The protein below binds the small molecule below.
Small molecule (SMILES): O=C(O)[C@@H]1CCCN1

Sequence of chain 3.A:
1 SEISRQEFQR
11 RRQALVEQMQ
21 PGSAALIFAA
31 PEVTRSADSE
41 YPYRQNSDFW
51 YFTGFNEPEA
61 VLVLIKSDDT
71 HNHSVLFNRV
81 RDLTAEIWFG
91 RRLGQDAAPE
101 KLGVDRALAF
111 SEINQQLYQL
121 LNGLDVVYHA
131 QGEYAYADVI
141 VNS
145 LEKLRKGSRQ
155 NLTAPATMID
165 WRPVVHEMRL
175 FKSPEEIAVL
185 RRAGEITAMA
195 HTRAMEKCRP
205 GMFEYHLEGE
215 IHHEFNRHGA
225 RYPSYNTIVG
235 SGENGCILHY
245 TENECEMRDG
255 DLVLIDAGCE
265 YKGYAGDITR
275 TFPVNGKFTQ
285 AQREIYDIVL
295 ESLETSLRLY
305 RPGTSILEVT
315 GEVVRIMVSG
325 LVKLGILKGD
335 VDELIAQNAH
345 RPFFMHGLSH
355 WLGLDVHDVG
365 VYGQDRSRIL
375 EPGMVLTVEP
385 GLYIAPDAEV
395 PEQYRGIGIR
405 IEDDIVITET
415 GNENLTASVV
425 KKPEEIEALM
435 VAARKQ

Binding-site contacts:
Ligand atom CG contacts residue HIS350 of chain 2.A at 4.1 Å.
Ligand atom C contacts residue HIS243 of chain 2.A at 3.9 Å.
Ligand atom N contacts residue HIS243 of chain 2.A at 3.2 Å (h-bond).
Ligand atom C contacts residue HIS361 of chain 2.A at 3.9 Å.
Ligand atom CA contacts residue GLU383 of chain 2.A at 3.5 Å.
Ligand atom CG contacts residue GLU383 of chain 2.A at 3.3 Å.
Ligand atom CB contacts residue LEU1 of chain 2.C at 3.2 Å (hydrophobic).
Ligand atom CD contacts residue ASP260 of chain 2.A at 3.9 Å.
Ligand atom O contacts residue HIS243 of chain 2.A at 3.1 Å (h-bond).
Ligand atom O contacts residue HIS361 of chain 2.A at 3.6 Å.
Ligand atom C contacts residue LEU1 of chain 2.C at 1.3 Å (hydrophobic).
Ligand atom CG contacts residue HIS243 of chain 2.A at 4.1 Å.
Ligand atom CD contacts residue GLU383 of chain 2.A at 3.7 Å.
Ligand atom CB contacts residue HIS243 of chain 2.A at 4.1 Å.
Ligand atom O contacts residue TRP88 of chain 3.A at 3.7 Å.
Ligand atom C contacts residue TRP88 of chain 3.A at 4.2 Å (hydrophobic).
Ligand atom CG contacts residue ARG404 of chain 2.A at 3.4 Å.
Ligand atom CA contacts residue LEU1 of chain 2.C at 2.3 Å (hydrophobic).
Ligand atom CB contacts residue LEU242 of chain 2.A at 4.5 Å (hydrophobic).
Ligand atom CD contacts residue LEU242 of chain 2.A at 4.3 Å (hydrophobic).
Ligand atom CB contacts residue GLU383 of chain 2.A at 3.8 Å.
Ligand atom CD contacts residue ARG404 of chain 2.A at 3.7 Å.
Ligand atom O contacts residue LEU1 of chain 2.C at 2.3 Å (h-bond).
Ligand atom CB contacts residue HIS350 of chain 2.A at 3.4 Å.
Ligand atom CA contacts residue HIS243 of chain 2.A at 3.9 Å.
Ligand atom N contacts residue HIS361 of chain 2.A at 4.3 Å.
Ligand atom N contacts residue GLU383 of chain 2.A at 3.6 Å (salt-bridge).
Ligand atom CD contacts residue HIS243 of chain 2.A at 3.1 Å.
Ligand atom N contacts residue LEU1 of chain 2.C at 3.6 Å (h-bond).

Sequence of chain 2.A:
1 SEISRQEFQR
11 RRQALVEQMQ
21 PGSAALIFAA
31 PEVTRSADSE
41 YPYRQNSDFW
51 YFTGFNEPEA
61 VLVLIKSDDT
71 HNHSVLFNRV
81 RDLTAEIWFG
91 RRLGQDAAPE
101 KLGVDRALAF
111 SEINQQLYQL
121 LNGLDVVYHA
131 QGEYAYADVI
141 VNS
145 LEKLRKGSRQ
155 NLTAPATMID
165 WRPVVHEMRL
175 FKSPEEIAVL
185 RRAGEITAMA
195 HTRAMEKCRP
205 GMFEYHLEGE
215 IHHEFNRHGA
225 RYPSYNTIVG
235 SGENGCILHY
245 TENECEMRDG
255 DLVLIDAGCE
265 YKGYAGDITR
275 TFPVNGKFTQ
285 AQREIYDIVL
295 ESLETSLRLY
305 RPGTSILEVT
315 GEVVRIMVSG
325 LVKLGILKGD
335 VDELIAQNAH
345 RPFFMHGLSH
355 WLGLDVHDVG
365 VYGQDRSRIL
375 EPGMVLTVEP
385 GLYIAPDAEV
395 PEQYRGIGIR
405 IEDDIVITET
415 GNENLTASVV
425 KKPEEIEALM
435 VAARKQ